The small molecule below binds the protein below.
Small molecule (SMILES): Nc1ncnc2c1ncn2[C@@H]1O[C@H](CO[P](=O)(O)O[P](=O)(O)OC[C@H]2O[C@@H](O)[C@H](O)[C@@H]2O)[C@@H](O)[C@H]1O

Sequence of chain 1.B:
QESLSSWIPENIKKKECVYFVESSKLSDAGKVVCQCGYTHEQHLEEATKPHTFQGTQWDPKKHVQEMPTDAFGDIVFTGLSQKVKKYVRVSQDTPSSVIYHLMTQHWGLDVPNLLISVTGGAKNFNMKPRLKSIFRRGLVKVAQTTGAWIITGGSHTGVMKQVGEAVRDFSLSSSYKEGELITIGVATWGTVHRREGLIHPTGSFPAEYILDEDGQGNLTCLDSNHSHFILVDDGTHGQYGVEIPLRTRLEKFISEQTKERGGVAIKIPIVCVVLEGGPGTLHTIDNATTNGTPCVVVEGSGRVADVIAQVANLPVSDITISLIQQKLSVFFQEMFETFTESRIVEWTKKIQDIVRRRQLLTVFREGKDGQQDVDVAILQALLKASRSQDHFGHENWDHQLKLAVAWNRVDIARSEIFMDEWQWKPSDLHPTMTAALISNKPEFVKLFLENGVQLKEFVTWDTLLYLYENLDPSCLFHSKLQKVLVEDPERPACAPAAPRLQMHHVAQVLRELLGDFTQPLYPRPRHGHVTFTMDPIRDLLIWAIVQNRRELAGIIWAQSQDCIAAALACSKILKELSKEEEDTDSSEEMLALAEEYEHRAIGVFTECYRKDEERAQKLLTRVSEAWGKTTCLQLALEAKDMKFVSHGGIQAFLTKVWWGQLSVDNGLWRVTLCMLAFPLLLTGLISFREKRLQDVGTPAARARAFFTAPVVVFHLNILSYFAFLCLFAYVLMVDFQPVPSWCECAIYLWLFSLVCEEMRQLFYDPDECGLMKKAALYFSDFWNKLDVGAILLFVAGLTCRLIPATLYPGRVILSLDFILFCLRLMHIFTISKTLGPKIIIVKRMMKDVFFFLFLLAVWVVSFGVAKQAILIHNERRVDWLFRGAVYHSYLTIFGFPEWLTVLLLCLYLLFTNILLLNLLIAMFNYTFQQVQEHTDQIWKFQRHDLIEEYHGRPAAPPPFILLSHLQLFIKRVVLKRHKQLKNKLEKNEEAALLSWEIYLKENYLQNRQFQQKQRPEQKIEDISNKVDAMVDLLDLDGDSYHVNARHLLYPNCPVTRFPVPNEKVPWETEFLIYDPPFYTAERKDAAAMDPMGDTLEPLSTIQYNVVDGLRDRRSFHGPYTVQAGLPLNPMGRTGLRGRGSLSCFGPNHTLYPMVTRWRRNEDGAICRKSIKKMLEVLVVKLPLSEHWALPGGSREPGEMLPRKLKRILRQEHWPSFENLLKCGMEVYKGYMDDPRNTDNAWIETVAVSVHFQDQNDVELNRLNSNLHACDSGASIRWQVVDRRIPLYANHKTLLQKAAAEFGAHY

Binding-site contacts:
Ligand atom C2 contacts residue TYR1492 of chain 1.B at 3.4 Å (hydrophobic).
Ligand atom C2' contacts residue TYR1492 of chain 1.B at 3.4 Å (hydrophobic).
Ligand atom O3A contacts residue ARG1440 of chain 1.B at 3.9 Å.
Ligand atom O3D contacts residue LEU1388 of chain 1.B at 3.5 Å (h-bond).
Ligand atom C8 contacts residue ARG1440 of chain 1.B at 3.2 Å.
Ligand atom C6 contacts residue ASP1438 of chain 1.B at 3.4 Å.
Ligand atom N1 contacts residue ASN1494 of chain 1.B at 4.3 Å.
Ligand atom PA contacts residue ARG1440 of chain 1.B at 3.3 Å.
Ligand atom N7 contacts residue ARG1440 of chain 1.B at 3.3 Å (salt-bridge).
Ligand atom O2D contacts residue SER1389 of chain 1.B at 3.9 Å.
Ligand atom C1' contacts residue TYR1492 of chain 1.B at 4.2 Å (hydrophobic).
Ligand atom C3D contacts residue LEU1388 of chain 1.B at 4.2 Å (hydrophobic).
Ligand atom C6 contacts residue TYR1492 of chain 1.B at 3.9 Å (hydrophobic).
Ligand atom O3D contacts residue SER1389 of chain 1.B at 2.4 Å (h-bond).
Ligand atom O2D contacts residue LEU1388 of chain 1.B at 2.4 Å (h-bond).
Ligand atom C5 contacts residue TYR1492 of chain 1.B at 4.1 Å (hydrophobic).
Ligand atom C6 contacts residue PRO1439 of chain 1.B at 4.3 Å (hydrophobic).
Ligand atom N6 contacts residue ASP1438 of chain 1.B at 2.5 Å (salt-bridge).
Ligand atom N6 contacts residue PRO1439 of chain 1.B at 4.3 Å.
Ligand atom C2D contacts residue LEU1388 of chain 1.B at 3.8 Å (hydrophobic).
Ligand atom C4 contacts residue TYR1492 of chain 1.B at 3.8 Å (hydrophobic).
Ligand atom N6 contacts residue ASN1494 of chain 1.B at 3.1 Å (h-bond).
Ligand atom C4D contacts residue LEU1386 of chain 1.B at 3.7 Å (hydrophobic).
Ligand atom O4D contacts residue LEU1386 of chain 1.B at 4.2 Å.
Ligand atom C5 contacts residue ASP1438 of chain 1.B at 3.7 Å.
Ligand atom C3D contacts residue SER1389 of chain 1.B at 3.7 Å.
Ligand atom O2' contacts residue TYR1492 of chain 1.B at 2.3 Å (h-bond).
Ligand atom O5' contacts residue ARG1440 of chain 1.B at 3.2 Å (salt-bridge).
Ligand atom N1 contacts residue TYR1492 of chain 1.B at 3.5 Å.
Ligand atom N7 contacts residue ASP1438 of chain 1.B at 3.5 Å (salt-bridge).
Ligand atom C4D contacts residue SER1389 of chain 1.B at 4.0 Å.
Ligand atom C6 contacts residue ASN1494 of chain 1.B at 4.3 Å.
Ligand atom N9 contacts residue ARG1440 of chain 1.B at 4.3 Å.
Ligand atom C5' contacts residue ARG1440 of chain 1.B at 4.3 Å.
Ligand atom O3D contacts residue LEU1386 of chain 1.B at 4.3 Å.
Ligand atom O4' contacts residue PRO1255 of chain 1.B at 4.2 Å.
Ligand atom O2A contacts residue ARG1440 of chain 1.B at 2.4 Å (salt-bridge).
Ligand atom N9 contacts residue TYR1492 of chain 1.B at 4.3 Å.
Ligand atom O4' contacts residue ARG1440 of chain 1.B at 4.3 Å.
Ligand atom N3 contacts residue TYR1492 of chain 1.B at 3.6 Å.